Binding-site contacts:
Ligand atom CE1 contacts residue LEU71 of chain 1.B at 3.9 Å (hydrophobic).
Ligand atom N contacts residue HIS67 of chain 1.B at 2.8 Å (h-bond).
Ligand atom OD2 contacts residue HIS67 of chain 1.B at 2.8 Å (h-bond).
Ligand atom CD2 contacts residue ARG26 of chain 1.B at 3.5 Å.
Ligand atom OH contacts residue ASN51 of chain 1.B at 3.0 Å (h-bond).
Ligand atom O contacts residue ARG50 of chain 1.B at 3.2 Å (salt-bridge).
Ligand atom OD1 contacts residue HIS67 of chain 1.B at 3.8 Å.
Ligand atom CA contacts residue HIS67 of chain 1.B at 3.6 Å.
Ligand atom OD2 contacts residue LYS66 of chain 1.B at 3.3 Å.
Ligand atom CG contacts residue LEU69 of chain 1.B at 3.6 Å (hydrophobic).
Ligand atom CE1 contacts residue LEU69 of chain 1.B at 3.8 Å (hydrophobic).
Ligand atom ND2 contacts residue MET83 of chain 1.B at 2.9 Å (h-bond).
Ligand atom CG contacts residue LEU69 of chain 1.B at 3.7 Å (hydrophobic).
Ligand atom C contacts residue HIS67 of chain 1.B at 3.7 Å.
Ligand atom CA contacts residue HIS67 of chain 1.B at 3.7 Å.
Ligand atom O contacts residue TYR68 of chain 1.B at 3.8 Å.
Ligand atom ND2 contacts residue LEU69 of chain 1.B at 2.9 Å (h-bond).
Ligand atom N contacts residue TYR68 of chain 1.B at 3.8 Å.
Ligand atom O contacts residue ARG26 of chain 1.B at 2.7 Å (salt-bridge).
Ligand atom CZ contacts residue LEU69 of chain 1.B at 3.9 Å (hydrophobic).
Ligand atom OD1 contacts residue LEU69 of chain 1.B at 2.9 Å (h-bond).
Ligand atom CE2 contacts residue ARG26 of chain 1.B at 3.7 Å.
Ligand atom CB contacts residue TYR68 of chain 1.B at 3.9 Å (hydrophobic).
Ligand atom O contacts residue ARG50 of chain 1.B at 3.8 Å.
Ligand atom OH contacts residue ARG50 of chain 1.B at 3.3 Å (salt-bridge).
Ligand atom CB contacts residue HIS67 of chain 1.B at 3.6 Å.
Ligand atom OD1 contacts residue LYS66 of chain 1.B at 3.9 Å.
Ligand atom OD1 contacts residue TYR68 of chain 1.B at 3.2 Å.
Ligand atom CD2 contacts residue LEU69 of chain 1.B at 3.7 Å (hydrophobic).
Ligand atom CZ contacts residue ARG50 of chain 1.B at 3.2 Å.
Ligand atom CG contacts residue HIS67 of chain 1.B at 3.8 Å.
Ligand atom CG contacts residue LYS66 of chain 1.B at 3.6 Å.
Ligand atom CB contacts residue HIS67 of chain 1.B at 3.5 Å.
Ligand atom OH contacts residue SER48 of chain 1.B at 3.8 Å.
Ligand atom CZ contacts residue ASN51 of chain 1.B at 3.9 Å.
Ligand atom CD1 contacts residue ARG50 of chain 1.B at 3.9 Å.
Ligand atom CE2 contacts residue MET83 of chain 1.B at 3.7 Å (hydrophobic).
Ligand atom CG contacts residue MET83 of chain 1.B at 3.8 Å (hydrophobic).
Ligand atom CE1 contacts residue ARG50 of chain 1.B at 3.2 Å.
Ligand atom CB contacts residue MET83 of chain 1.B at 3.7 Å (hydrophobic).

This small molecule binds to this protein.
Small molecule (SMILES): NC(=O)C[C@@H]1NC(=O)[C@H](CC(=O)O)NC(=O)[C@H](Cc2ccc(O)cc2)NC(=O)CNC(=O)[C@H](CCC(=O)O)NC(=O)[C@H](Cc2ccccc2)NC(=O)[C@@H]2COC/C=C/COC[C@H](NC1=O)C(=O)N[C@@H](C(N)=O)CSCC(=O)N2

Sequence of chain 1.B:
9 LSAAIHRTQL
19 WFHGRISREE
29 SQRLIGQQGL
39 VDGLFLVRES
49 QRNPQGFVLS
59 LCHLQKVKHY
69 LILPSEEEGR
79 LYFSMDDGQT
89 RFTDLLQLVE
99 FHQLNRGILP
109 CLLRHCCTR